This small molecule binds to this protein.
Small molecule (SMILES): C[C@@H](OP(=O)(O)O)[C@H](NC(=O)[C@H](CO)NC(=O)[C@H](CO)NC(=O)[C@H](CCCN=C(N)N)NC(=O)[C@H](CCCN=C(N)N)NC(=O)[C@@H](N)CCCN=C(N)N)C(=O)N[C@@H](CO)C(=O)O

Binding-site contacts:
Ligand atom CG2 contacts residue ARG134 of chain 1.B at 3.7 Å.
Ligand atom OG contacts residue LEU179 of chain 1.B at 3.7 Å.
Ligand atom O contacts residue LEU179 of chain 1.B at 3.6 Å.
Ligand atom CG2 contacts residue VAL183 of chain 1.B at 3.6 Å (hydrophobic).
Ligand atom CB contacts residue ASN180 of chain 1.B at 3.5 Å.
Ligand atom O2P contacts residue ARG59 of chain 1.B at 3.1 Å (salt-bridge).
Ligand atom CB contacts residue GLU187 of chain 1.B at 3.6 Å.
Ligand atom O3P contacts residue ASN180 of chain 1.B at 3.6 Å.
Ligand atom CG2 contacts residue ASN180 of chain 1.B at 3.5 Å.
Ligand atom CG contacts residue LEU234 of chain 1.B at 3.7 Å (hydrophobic).
Ligand atom O contacts residue VAL183 of chain 1.B at 3.4 Å.
Ligand atom OG contacts residue TRP235 of chain 1.B at 2.9 Å (h-bond).
Ligand atom CZ contacts residue ARG63 of chain 1.B at 3.2 Å.
Ligand atom CA contacts residue ASN180 of chain 1.B at 3.5 Å.
Ligand atom NE contacts residue ARG63 of chain 1.B at 3.3 Å (salt-bridge).
Ligand atom O contacts residue ASN180 of chain 1.B at 3.2 Å (h-bond).
Ligand atom NH1 contacts residue TYR186 of chain 1.B at 3.0 Å (h-bond).
Ligand atom O contacts residue LEU234 of chain 1.B at 3.5 Å.
Ligand atom CB contacts residue ASN231 of chain 1.B at 3.5 Å.
Ligand atom O1P contacts residue ARG59 of chain 1.B at 3.1 Å (salt-bridge).
Ligand atom C contacts residue LYS127 of chain 1.B at 3.5 Å.
Ligand atom NH2 contacts residue ASP230 of chain 1.B at 3.4 Å (salt-bridge).
Ligand atom C contacts residue ASN231 of chain 1.B at 3.7 Å.
Ligand atom O1P contacts residue LYS52 of chain 1.B at 3.4 Å (salt-bridge).
Ligand atom CD contacts residue ARG63 of chain 1.B at 3.4 Å.
Ligand atom NH2 contacts residue ARG63 of chain 1.B at 3.3 Å (salt-bridge).
Ligand atom OG contacts residue GLU187 of chain 1.B at 2.6 Å (salt-bridge).
Ligand atom O3P contacts residue ARG134 of chain 1.B at 3.3 Å (salt-bridge).
Ligand atom O contacts residue ASN231 of chain 1.B at 2.9 Å (h-bond).
Ligand atom O3P contacts residue TYR135 of chain 1.B at 2.7 Å (h-bond).
Ligand atom CB contacts residue VAL183 of chain 1.B at 3.7 Å (hydrophobic).
Ligand atom OXT contacts residue LYS127 of chain 1.B at 3.6 Å.
Ligand atom NH1 contacts residue LEU234 of chain 1.B at 2.9 Å (h-bond).
Ligand atom O contacts residue LYS127 of chain 1.B at 2.5 Å (salt-bridge).
Ligand atom O2P contacts residue ARG134 of chain 1.B at 2.7 Å (salt-bridge).
Ligand atom P contacts residue TYR135 of chain 1.B at 3.5 Å.
Ligand atom N contacts residue ASN180 of chain 1.B at 3.2 Å (h-bond).
Ligand atom N contacts residue ASN231 of chain 1.B at 3.0 Å (h-bond).
Ligand atom O2P contacts residue TYR135 of chain 1.B at 3.3 Å.
Ligand atom NH2 contacts residue ARG59 of chain 1.B at 3.5 Å (salt-bridge).

Sequence of chain 1.B:
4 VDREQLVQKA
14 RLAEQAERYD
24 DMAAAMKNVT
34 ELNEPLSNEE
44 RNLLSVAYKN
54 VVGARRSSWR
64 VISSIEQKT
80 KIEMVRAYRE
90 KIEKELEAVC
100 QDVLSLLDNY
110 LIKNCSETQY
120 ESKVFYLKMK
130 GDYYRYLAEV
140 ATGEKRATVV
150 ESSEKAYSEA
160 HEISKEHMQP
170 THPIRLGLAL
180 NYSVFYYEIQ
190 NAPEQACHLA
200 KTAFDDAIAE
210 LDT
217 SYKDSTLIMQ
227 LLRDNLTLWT